Sequence of chain 1.F:
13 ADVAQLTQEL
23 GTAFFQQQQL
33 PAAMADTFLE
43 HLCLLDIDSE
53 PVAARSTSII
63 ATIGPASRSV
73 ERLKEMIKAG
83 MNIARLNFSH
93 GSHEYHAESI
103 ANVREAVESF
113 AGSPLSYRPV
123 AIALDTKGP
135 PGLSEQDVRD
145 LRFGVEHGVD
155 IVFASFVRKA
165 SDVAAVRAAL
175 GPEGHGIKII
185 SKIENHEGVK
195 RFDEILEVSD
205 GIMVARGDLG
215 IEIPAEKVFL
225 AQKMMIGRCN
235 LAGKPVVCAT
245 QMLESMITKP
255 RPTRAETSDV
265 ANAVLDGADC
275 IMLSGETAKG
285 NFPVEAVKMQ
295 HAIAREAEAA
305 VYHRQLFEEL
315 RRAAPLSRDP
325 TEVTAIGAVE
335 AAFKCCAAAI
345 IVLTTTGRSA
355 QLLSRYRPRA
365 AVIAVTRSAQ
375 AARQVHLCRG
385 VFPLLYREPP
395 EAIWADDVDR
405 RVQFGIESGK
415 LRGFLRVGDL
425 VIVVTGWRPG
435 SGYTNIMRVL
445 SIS

This small molecule binds to this protein.
Small molecule (SMILES): O=P(O)(O)OC[C@H]1O[C@](O)(COP(=O)(O)O)[C@@H](O)[C@@H]1O

Binding-site contacts:
Ligand atom O5P contacts residue SER435 of chain 1.F at 2.9 Å (h-bond).
Ligand atom O6P contacts residue SER353 of chain 1.F at 2.7 Å (h-bond).
Ligand atom O3P contacts residue ARG405 of chain 1.F at 2.9 Å (salt-bridge).
Ligand atom P1 contacts residue ARG405 of chain 1.F at 3.7 Å.
Ligand atom O4 contacts residue TYR437 of chain 1.F at 2.9 Å (h-bond).
Ligand atom C4 contacts residue THR438 of chain 1.F at 3.9 Å.
Ligand atom C4 contacts residue GLY434 of chain 1.F at 3.3 Å.
Ligand atom C3 contacts residue GLY434 of chain 1.F at 3.5 Å.
Ligand atom O6P contacts residue ARG352 of chain 1.F at 3.8 Å.
Ligand atom C6 contacts residue THR438 of chain 1.F at 3.5 Å.
Ligand atom O4 contacts residue GLY434 of chain 1.F at 2.6 Å (h-bond).
Ligand atom O4 contacts residue THR438 of chain 1.F at 3.4 Å (h-bond).
Ligand atom O1P contacts residue GLY434 of chain 1.F at 2.8 Å (h-bond).
Ligand atom C3 contacts residue ARG432 of chain 1.F at 3.3 Å.
Ligand atom P2 contacts residue THR348 of chain 1.F at 3.5 Å.
Ligand atom O6 contacts residue THR348 of chain 1.F at 3.6 Å.
Ligand atom O5 contacts residue LEU347 of chain 1.F at 3.8 Å.
Ligand atom C6 contacts residue SER353 of chain 1.F at 3.7 Å.
Ligand atom O5P contacts residue THR349 of chain 1.F at 3.3 Å (h-bond).
Ligand atom O1P contacts residue PRO433 of chain 1.F at 3.6 Å.
Ligand atom O4P contacts residue GLY436 of chain 1.F at 2.9 Å (h-bond).
Ligand atom C6 contacts residue LEU347 of chain 1.F at 3.6 Å (hydrophobic).
Ligand atom P2 contacts residue SER353 of chain 1.F at 3.6 Å.
Ligand atom O5P contacts residue THR350 of chain 1.F at 2.7 Å (h-bond).
Ligand atom O3 contacts residue ARG432 of chain 1.F at 2.7 Å (salt-bridge).
Ligand atom O6 contacts residue THR349 of chain 1.F at 3.1 Å (h-bond).
Ligand atom O4P contacts residue SER435 of chain 1.F at 3.6 Å.
Ligand atom O2 contacts residue LEU347 of chain 1.F at 3.5 Å.
Ligand atom O3 contacts residue TRP398 of chain 1.F at 3.6 Å.
Ligand atom O2 contacts residue GLY430 of chain 1.F at 3.5 Å (h-bond).
Ligand atom O3P contacts residue TRP398 of chain 1.F at 2.7 Å (h-bond).
Ligand atom P2 contacts residue THR349 of chain 1.F at 3.7 Å.
Ligand atom O3 contacts residue GLY430 of chain 1.F at 3.2 Å.
Ligand atom O1 contacts residue GLY434 of chain 1.F at 3.7 Å.
Ligand atom C5 contacts residue GLY434 of chain 1.F at 3.4 Å.
Ligand atom O2P contacts residue ARG405 of chain 1.F at 2.7 Å (salt-bridge).
Ligand atom O4 contacts residue GLY436 of chain 1.F at 3.7 Å.
Ligand atom O4P contacts residue SER353 of chain 1.F at 3.6 Å.
Ligand atom O6P contacts residue THR348 of chain 1.F at 2.5 Å (h-bond).
Ligand atom O5P contacts residue THR348 of chain 1.F at 3.6 Å.